Binding-site contacts:
Ligand atom C7 contacts residue PHE342 of chain 1.B at 4.5 Å (hydrophobic).
Ligand atom C2 contacts residue ASN343 of chain 1.B at 2.5 Å.
Ligand atom C3 contacts residue ASN343 of chain 1.B at 3.8 Å.
Ligand atom N2 contacts residue ASN343 of chain 1.B at 2.9 Å (h-bond).
Ligand atom C8 contacts residue PHE342 of chain 1.B at 3.5 Å (hydrophobic).
Ligand atom O7 contacts residue ASN343 of chain 1.B at 3.8 Å.
Ligand atom C4 contacts residue ASN343 of chain 1.B at 4.2 Å.
Ligand atom C8 contacts residue PHE374 of chain 1.B at 4.3 Å (hydrophobic).
Ligand atom C7 contacts residue ASN343 of chain 1.B at 3.6 Å.
Ligand atom C5 contacts residue ASN343 of chain 1.B at 3.7 Å.
Ligand atom C1 contacts residue ASN343 of chain 1.B at 1.4 Å.
Ligand atom O5 contacts residue ASN343 of chain 1.B at 2.4 Å (h-bond).

Sequence of chain 1.B:
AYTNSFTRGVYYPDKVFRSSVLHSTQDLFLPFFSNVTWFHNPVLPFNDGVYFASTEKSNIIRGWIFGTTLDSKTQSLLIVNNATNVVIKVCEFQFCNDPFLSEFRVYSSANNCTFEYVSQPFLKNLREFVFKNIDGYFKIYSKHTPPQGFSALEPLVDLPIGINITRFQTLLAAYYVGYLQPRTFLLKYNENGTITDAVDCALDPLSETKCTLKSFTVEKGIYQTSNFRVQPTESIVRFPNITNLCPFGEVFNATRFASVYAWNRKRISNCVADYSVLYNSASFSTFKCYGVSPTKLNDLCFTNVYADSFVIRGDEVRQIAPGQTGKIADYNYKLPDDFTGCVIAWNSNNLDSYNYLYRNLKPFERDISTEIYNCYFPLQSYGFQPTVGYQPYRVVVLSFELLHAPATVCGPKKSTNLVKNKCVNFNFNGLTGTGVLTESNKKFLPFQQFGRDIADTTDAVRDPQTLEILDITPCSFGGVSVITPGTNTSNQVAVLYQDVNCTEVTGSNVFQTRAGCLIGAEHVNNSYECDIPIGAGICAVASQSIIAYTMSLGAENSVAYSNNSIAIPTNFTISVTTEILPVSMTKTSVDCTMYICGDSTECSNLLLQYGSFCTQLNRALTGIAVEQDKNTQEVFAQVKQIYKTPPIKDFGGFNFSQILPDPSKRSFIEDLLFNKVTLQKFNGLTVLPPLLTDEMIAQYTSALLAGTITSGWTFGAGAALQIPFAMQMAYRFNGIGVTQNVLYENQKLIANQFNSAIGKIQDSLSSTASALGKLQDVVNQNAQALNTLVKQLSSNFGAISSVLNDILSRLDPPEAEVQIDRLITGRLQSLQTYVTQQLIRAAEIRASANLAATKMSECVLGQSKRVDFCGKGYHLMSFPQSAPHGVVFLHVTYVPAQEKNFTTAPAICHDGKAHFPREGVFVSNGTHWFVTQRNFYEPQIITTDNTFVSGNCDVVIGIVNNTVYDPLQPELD

A small-molecule ligand and the protein it binds are described below.
Small molecule (SMILES): CC(=O)N[C@@H]1[C@@H](O)[C@H](O)[C@@H](CO)O[C@H]1O